The protein below binds the small molecule below.
Small molecule (SMILES): CC(=O)N[C@@H]1[C@@H](O)[C@H](O)[C@@H](CO)O[C@H]1O

Sequence of chain 1.B:
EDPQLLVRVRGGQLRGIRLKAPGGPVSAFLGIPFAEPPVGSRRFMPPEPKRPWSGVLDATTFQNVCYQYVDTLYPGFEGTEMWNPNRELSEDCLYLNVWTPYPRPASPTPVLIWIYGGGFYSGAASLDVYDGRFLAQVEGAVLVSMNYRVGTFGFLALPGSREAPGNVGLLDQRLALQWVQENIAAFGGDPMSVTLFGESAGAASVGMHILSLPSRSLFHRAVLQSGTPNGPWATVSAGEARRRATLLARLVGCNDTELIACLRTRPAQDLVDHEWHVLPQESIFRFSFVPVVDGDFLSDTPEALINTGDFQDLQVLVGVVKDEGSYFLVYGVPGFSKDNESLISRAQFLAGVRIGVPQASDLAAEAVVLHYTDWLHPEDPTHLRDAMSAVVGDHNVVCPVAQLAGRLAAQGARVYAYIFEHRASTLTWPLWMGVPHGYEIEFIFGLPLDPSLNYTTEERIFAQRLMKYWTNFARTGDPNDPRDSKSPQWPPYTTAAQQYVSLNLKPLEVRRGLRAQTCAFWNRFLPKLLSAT

Binding-site contacts:
Ligand atom C8 contacts residue LEU353 of chain 1.B at 3.4 Å (hydrophobic).
Ligand atom C5 contacts residue SER347 of chain 1.B at 4.0 Å.
Ligand atom O7 contacts residue ASN350 of chain 1.B at 3.8 Å.
Ligand atom N2 contacts residue ASN350 of chain 1.B at 3.0 Å (h-bond).
Ligand atom C3 contacts residue ASN350 of chain 1.B at 3.9 Å.
Ligand atom C1 contacts residue SER347 of chain 1.B at 3.8 Å.
Ligand atom C6 contacts residue SER347 of chain 1.B at 4.5 Å.
Ligand atom C7 contacts residue ASN350 of chain 1.B at 3.6 Å.
Ligand atom O5 contacts residue ASN350 of chain 1.B at 2.4 Å (h-bond).
Ligand atom O5 contacts residue SER347 of chain 1.B at 3.7 Å.
Ligand atom N2 contacts residue GLY345 of chain 1.B at 3.9 Å.
Ligand atom C5 contacts residue ASN350 of chain 1.B at 3.7 Å.
Ligand atom C1 contacts residue ASN350 of chain 1.B at 1.5 Å.
Ligand atom C3 contacts residue GLY345 of chain 1.B at 4.4 Å.
Ligand atom C8 contacts residue ASN350 of chain 1.B at 4.4 Å.
Ligand atom C2 contacts residue ASN350 of chain 1.B at 2.5 Å.
Ligand atom C4 contacts residue ASN350 of chain 1.B at 4.3 Å.